This small molecule binds to this protein.
Small molecule (SMILES): CC[C@H](C)[C@H](NC(=O)[C@H](CC(=O)O)NC(=O)[C@H](CC(=O)O)NC(=O)[C@@H](N)CC(=O)O)C(N)=O

Sequence of chain 1.A:
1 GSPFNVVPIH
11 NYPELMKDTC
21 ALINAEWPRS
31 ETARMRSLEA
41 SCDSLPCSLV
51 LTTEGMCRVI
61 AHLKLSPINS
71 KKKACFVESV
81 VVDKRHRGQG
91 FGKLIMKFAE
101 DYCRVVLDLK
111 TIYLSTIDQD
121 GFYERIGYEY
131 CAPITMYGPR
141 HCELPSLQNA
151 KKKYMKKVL

Binding-site contacts:
Ligand atom N contacts residue SER115 of chain 1.A at 3.0 Å (h-bond).
Ligand atom C contacts residue ARG29 of chain 1.A at 3.6 Å.
Ligand atom C contacts residue SER79 of chain 1.A at 3.7 Å.
Ligand atom CG contacts residue ARG34 of chain 1.A at 3.5 Å.
Ligand atom CA contacts residue SER79 of chain 1.A at 3.6 Å.
Ligand atom OD2 contacts residue ILE117 of chain 1.A at 3.7 Å.
Ligand atom O contacts residue CMC1 of chain 1.C at 3.0 Å (h-bond).
Ligand atom CG1 contacts residue ARG29 of chain 1.A at 3.5 Å.
Ligand atom N contacts residue SER79 of chain 1.A at 2.9 Å (h-bond).
Ligand atom C contacts residue CMC1 of chain 1.C at 3.0 Å.
Ligand atom OD2 contacts residue THR116 of chain 1.A at 3.4 Å.
Ligand atom CG contacts residue THR116 of chain 1.A at 3.8 Å.
Ligand atom CG contacts residue SER79 of chain 1.A at 3.4 Å.
Ligand atom N contacts residue CMC1 of chain 1.C at 1.4 Å.
Ligand atom OD1 contacts residue ARG34 of chain 1.A at 2.7 Å (salt-bridge).
Ligand atom OD2 contacts residue LYS152 of chain 1.A at 3.4 Å.
Ligand atom CG contacts residue SER115 of chain 1.A at 3.5 Å.
Ligand atom O contacts residue GLU78 of chain 1.A at 3.5 Å.
Ligand atom CB contacts residue SER79 of chain 1.A at 3.5 Å.
Ligand atom CD1 contacts residue ARG34 of chain 1.A at 3.6 Å.
Ligand atom CG contacts residue LYS64 of chain 1.A at 3.8 Å.
Ligand atom CB contacts residue CMC1 of chain 1.C at 3.8 Å.
Ligand atom OD2 contacts residue TRP27 of chain 1.A at 3.3 Å.
Ligand atom CA contacts residue GLU78 of chain 1.A at 3.5 Å.
Ligand atom OD2 contacts residue SER37 of chain 1.A at 2.8 Å (h-bond).
Ligand atom CG contacts residue SER37 of chain 1.A at 3.7 Å.
Ligand atom OD2 contacts residue LYS64 of chain 1.A at 3.4 Å.
Ligand atom CB contacts residue GLU78 of chain 1.A at 3.6 Å.
Ligand atom O contacts residue SER79 of chain 1.A at 2.9 Å (h-bond).
Ligand atom CB contacts residue TRP27 of chain 1.A at 3.8 Å (hydrophobic).
Ligand atom CD1 contacts residue ARG29 of chain 1.A at 3.6 Å.
Ligand atom O contacts residue ARG29 of chain 1.A at 2.8 Å (salt-bridge).
Ligand atom OD1 contacts residue SER79 of chain 1.A at 2.6 Å (h-bond).
Ligand atom CB contacts residue SER115 of chain 1.A at 3.7 Å.
Ligand atom OD1 contacts residue THR116 of chain 1.A at 3.8 Å.
Ligand atom CA contacts residue CMC1 of chain 1.C at 2.5 Å.
Ligand atom OD2 contacts residue ARG34 of chain 1.A at 2.9 Å (salt-bridge).
Ligand atom OD2 contacts residue SER115 of chain 1.A at 3.2 Å (h-bond).
Ligand atom OD1 contacts residue ILE117 of chain 1.A at 3.6 Å.
Ligand atom CG1 contacts residue ARG34 of chain 1.A at 3.3 Å.